Binding-site contacts:
Ligand atom C2' contacts residue MET13 of chain 1.A at 3.9 Å (hydrophobic).
Ligand atom C3' contacts residue ARG19 of chain 1.A at 3.6 Å.
Ligand atom C1' contacts residue TRP4 of chain 1.A at 3.5 Å (hydrophobic).
Ligand atom C5 contacts residue THR17 of chain 1.A at 3.4 Å.
Ligand atom N7 contacts residue CYS16 of chain 1.A at 3.2 Å (h-bond).
Ligand atom N1 contacts residue ARG19 of chain 1.A at 3.9 Å.
Ligand atom C2' contacts residue THR17 of chain 1.A at 3.8 Å.
Ligand atom C4' contacts residue TRP4 of chain 1.A at 3.6 Å (hydrophobic).
Ligand atom OP1 contacts residue TRP4 of chain 1.A at 3.7 Å.
Ligand atom OP2 contacts residue ARG19 of chain 1.A at 3.2 Å (salt-bridge).
Ligand atom C5 contacts residue GLU18 of chain 1.A at 3.5 Å.
Ligand atom C2' contacts residue ARG19 of chain 1.A at 3.8 Å.
Ligand atom O3' contacts residue ARG19 of chain 1.A at 3.5 Å.
Ligand atom N6 contacts residue GLU18 of chain 1.A at 3.6 Å (salt-bridge).
Ligand atom C3' contacts residue TRP4 of chain 1.A at 3.9 Å (hydrophobic).
Ligand atom N7 contacts residue GLU18 of chain 1.A at 3.4 Å (salt-bridge).
Ligand atom C6 contacts residue THR17 of chain 1.A at 3.2 Å.
Ligand atom C5 contacts residue THR17 of chain 1.A at 3.7 Å.
Ligand atom C4 contacts residue THR17 of chain 1.A at 3.8 Å.
Ligand atom OP2 contacts residue THR17 of chain 1.A at 3.4 Å.
Ligand atom N7 contacts residue LYS14 of chain 1.A at 3.4 Å.
Ligand atom C8 contacts residue MET13 of chain 1.A at 3.0 Å (hydrophobic).
Ligand atom O3' contacts residue TRP4 of chain 1.A at 3.3 Å.
Ligand atom C8 contacts residue GLU18 of chain 1.A at 3.7 Å.
Ligand atom C6 contacts residue THR17 of chain 1.A at 3.7 Å.
Ligand atom C8 contacts residue THR17 of chain 1.A at 3.1 Å.
Ligand atom C6 contacts residue ARG19 of chain 1.A at 3.4 Å.
Ligand atom O3' contacts residue TRP4 of chain 1.A at 3.6 Å.
Ligand atom N7 contacts residue THR17 of chain 1.A at 3.6 Å.
Ligand atom N7 contacts residue MET13 of chain 1.A at 3.3 Å (h-bond).
Ligand atom N7 contacts residue THR17 of chain 1.A at 3.2 Å (h-bond).
Ligand atom N9 contacts residue MET13 of chain 1.A at 3.9 Å.
Ligand atom C2' contacts residue TRP4 of chain 1.A at 3.6 Å (hydrophobic).
Ligand atom C3' contacts residue TRP4 of chain 1.A at 3.5 Å (hydrophobic).
Ligand atom C6 contacts residue GLU18 of chain 1.A at 3.6 Å.
Ligand atom C8 contacts residue LYS14 of chain 1.A at 3.7 Å.
Ligand atom P contacts residue TRP4 of chain 1.A at 3.9 Å.
Ligand atom C5 contacts residue GLU18 of chain 1.A at 3.9 Å.
Ligand atom C1' contacts residue ARG19 of chain 1.A at 3.8 Å.
Ligand atom O4' contacts residue TRP4 of chain 1.A at 3.9 Å.

A small-molecule ligand and the protein it binds are described below.
Small molecule (SMILES): Cc1cn([C@H]2C[C@H](O[P](=O)(O)OC[C@H]3O[C@@H](n4cnc5c4NC=NC5N)C[C@@H]3O[P](=O)(O)OC[C@H]3O[C@@H](n4ccc(N)nc4=O)C[C@@H]3O[P](=O)(O)OC[C@H]3O[C@@H](n4cnc5c(=O)[nH]c(N)nc54)C[C@@H]3O[P](=O)(O)OC[C@H]3O[C@@H](n4ccc(N)nc4=O)C[C@@H]3O[P](=O)(O)OC[C@H]3O[C@@H](n4ccc(N)nc4=O)C[C@@H]3O)[C@@H](CO)O2)c(=O)[nH]c1=O

Sequence of chain 1.A:
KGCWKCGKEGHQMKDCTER